Binding-site contacts:
Ligand atom PB contacts residue ARG288 of chain 1.F at 3.7 Å.
Ligand atom O1B contacts residue MG1 of chain 1.DA at 3.2 Å.
Ligand atom O2B contacts residue TYR79 of chain 1.F at 2.8 Å.
Ligand atom PB contacts residue MG1 of chain 1.DA at 3.7 Å.
Ligand atom O2A contacts residue HIS78 of chain 1.F at 3.7 Å.
Ligand atom O3A contacts residue ARG62 of chain 1.F at 2.8 Å (salt-bridge).
Ligand atom O2B contacts residue MG1 of chain 1.DA at 2.9 Å.
Ligand atom O2A contacts residue MG1 of chain 1.DA at 3.1 Å.
Ligand atom C9 contacts residue TYR79 of chain 1.F at 3.6 Å (hydrophobic).
Ligand atom C6 contacts residue MET204 of chain 1.F at 3.5 Å (hydrophobic).
Ligand atom O1B contacts residue ASN65 of chain 1.F at 2.8 Å (h-bond).
Ligand atom C7 contacts residue MET204 of chain 1.F at 3.4 Å (hydrophobic).
Ligand atom C1 contacts residue TYR79 of chain 1.F at 3.6 Å (hydrophobic).
Ligand atom O3A contacts residue ASN65 of chain 1.F at 3.3 Å (h-bond).
Ligand atom C1 contacts residue HIS77 of chain 1.F at 2.9 Å.
Ligand atom C10 contacts residue GLY230 of chain 1.F at 3.7 Å.
Ligand atom O1A contacts residue TRP57 of chain 1.F at 3.0 Å.
Ligand atom O1A contacts residue ARG62 of chain 1.F at 3.4 Å (salt-bridge).
Ligand atom C4 contacts residue TRP57 of chain 1.F at 3.2 Å (hydrophobic).
Ligand atom O1 contacts residue HIS77 of chain 1.F at 3.6 Å.
Ligand atom O1B contacts residue ARG288 of chain 1.F at 3.4 Å (salt-bridge).
Ligand atom O3B contacts residue TYR79 of chain 1.F at 3.5 Å (h-bond).
Ligand atom O1A contacts residue HIS77 of chain 1.F at 2.9 Å (h-bond).
Ligand atom O3B contacts residue ARG288 of chain 1.F at 3.0 Å (salt-bridge).
Ligand atom C2 contacts residue GLU201 of chain 1.F at 3.6 Å.
Ligand atom O2A contacts residue HIS77 of chain 1.F at 3.0 Å (h-bond).
Ligand atom C9 contacts residue PHE301 of chain 1.F at 3.4 Å (hydrophobic).
Ligand atom PB contacts residue ASN65 of chain 1.F at 3.5 Å.
Ligand atom C4 contacts residue TYR205 of chain 1.F at 3.2 Å (hydrophobic).
Ligand atom C10 contacts residue ILE254 of chain 1.F at 3.5 Å (hydrophobic).
Ligand atom O2A contacts residue ASN65 of chain 1.F at 2.9 Å (h-bond).
Ligand atom PA contacts residue ASN65 of chain 1.F at 3.5 Å.
Ligand atom PA contacts residue HIS77 of chain 1.F at 3.7 Å.
Ligand atom C4 contacts residue SFG1 of chain 1.BA at 3.6 Å.
Ligand atom C2 contacts residue TYR79 of chain 1.F at 3.2 Å (hydrophobic).
Ligand atom O1B contacts residue VAL64 of chain 1.F at 2.9 Å.
Ligand atom O2B contacts residue ARG288 of chain 1.F at 3.5 Å (salt-bridge).
Ligand atom PA contacts residue ARG62 of chain 1.F at 3.6 Å.
Ligand atom O3B contacts residue PHE250 of chain 1.F at 3.7 Å.
Ligand atom C10 contacts residue PHE310 of chain 1.F at 3.3 Å (hydrophobic).

Sequence of chain 1.F:
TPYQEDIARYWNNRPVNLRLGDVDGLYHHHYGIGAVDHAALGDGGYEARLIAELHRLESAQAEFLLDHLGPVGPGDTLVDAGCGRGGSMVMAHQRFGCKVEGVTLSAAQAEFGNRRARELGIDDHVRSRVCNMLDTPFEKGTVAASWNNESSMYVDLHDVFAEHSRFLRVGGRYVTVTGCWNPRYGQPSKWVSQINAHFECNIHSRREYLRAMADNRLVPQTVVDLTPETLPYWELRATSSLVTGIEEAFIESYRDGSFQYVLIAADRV

The protein below binds the small molecule below.
Small molecule (SMILES): CC(C)=CCC/C(C)=C/CO[P](=O)(O)OP(=O)(O)O